This small molecule binds to this protein.
Small molecule (SMILES): CCCCC[C@H](CC(=O)NO)C(=O)N[C@H](C(=O)N1CCC[C@H]1CO)C(C)C

Binding-site contacts:
Ligand atom O2 contacts residue GLU277 of chain 1.C at 2.6 Å (salt-bridge).
Ligand atom O27 contacts residue ARG198 of chain 1.C at 3.1 Å (salt-bridge).
Ligand atom O20 contacts residue VAL467 of chain 1.C at 3.0 Å (h-bond).
Ligand atom N1 contacts residue GLU277 of chain 1.C at 2.9 Å (salt-bridge).
Ligand atom C8 contacts residue TRP270 of chain 1.C at 3.8 Å (hydrophobic).
Ligand atom O4 contacts residue ZN1 of chain 1.L at 2.0 Å.
Ligand atom C26 contacts residue VAL465 of chain 1.C at 3.3 Å (hydrophobic).
Ligand atom O4 contacts residue HIS281 of chain 1.C at 3.8 Å.
Ligand atom O2 contacts residue ZN1 of chain 1.L at 2.5 Å.
Ligand atom C6 contacts residue VAL467 of chain 1.C at 3.3 Å (hydrophobic).
Ligand atom C10 contacts residue TRP270 of chain 1.C at 3.8 Å (hydrophobic).
Ligand atom C5 contacts residue GLY408 of chain 1.C at 3.5 Å.
Ligand atom O20 contacts residue VAL465 of chain 1.C at 3.8 Å.
Ligand atom C7 contacts residue GLU277 of chain 1.C at 3.2 Å.
Ligand atom O2 contacts residue HIS281 of chain 1.C at 3.0 Å (h-bond).
Ligand atom C10 contacts residue VAL467 of chain 1.C at 3.5 Å (hydrophobic).
Ligand atom N1 contacts residue GLY408 of chain 1.C at 3.2 Å (h-bond).
Ligand atom O4 contacts residue GLY469 of chain 1.C at 3.0 Å (h-bond).
Ligand atom N14 contacts residue VAL467 of chain 1.C at 2.9 Å (h-bond).
Ligand atom C22 contacts residue VAL465 of chain 1.C at 3.6 Å (hydrophobic).
Ligand atom C22 contacts residue TRP270 of chain 1.C at 3.6 Å (hydrophobic).
Ligand atom C25 contacts residue TRP270 of chain 1.C at 3.6 Å (hydrophobic).
Ligand atom C8 contacts residue VAL273 of chain 1.C at 3.8 Å (hydrophobic).
Ligand atom O4 contacts residue HIS276 of chain 1.C at 3.5 Å (h-bond).
Ligand atom N21 contacts residue TRP270 of chain 1.C at 3.6 Å.
Ligand atom O20 contacts residue TRP270 of chain 1.C at 3.7 Å.
Ligand atom O27 contacts residue VAL465 of chain 1.C at 2.7 Å (h-bond).
Ligand atom C12 contacts residue VAL467 of chain 1.C at 3.5 Å (hydrophobic).
Ligand atom C11 contacts residue VAL477 of chain 1.C at 3.5 Å (hydrophobic).
Ligand atom O13 contacts residue GLY408 of chain 1.C at 3.2 Å (h-bond).
Ligand atom O2 contacts residue HIS276 of chain 1.C at 3.4 Å (h-bond).
Ligand atom O20 contacts residue GLY466 of chain 1.C at 3.7 Å.
Ligand atom C3 contacts residue GLY408 of chain 1.C at 3.8 Å.
Ligand atom C3 contacts residue ZN1 of chain 1.L at 2.8 Å.
Ligand atom O4 contacts residue CYS468 of chain 1.C at 3.3 Å.
Ligand atom C11 contacts residue GLY466 of chain 1.C at 3.7 Å.
Ligand atom C9 contacts residue TRP270 of chain 1.C at 3.6 Å (hydrophobic).
Ligand atom N1 contacts residue ZN1 of chain 1.L at 3.0 Å.
Ligand atom C26 contacts residue ARG198 of chain 1.C at 3.2 Å.
Ligand atom O13 contacts residue GLY407 of chain 1.C at 3.1 Å.

Sequence of chain 1.C:
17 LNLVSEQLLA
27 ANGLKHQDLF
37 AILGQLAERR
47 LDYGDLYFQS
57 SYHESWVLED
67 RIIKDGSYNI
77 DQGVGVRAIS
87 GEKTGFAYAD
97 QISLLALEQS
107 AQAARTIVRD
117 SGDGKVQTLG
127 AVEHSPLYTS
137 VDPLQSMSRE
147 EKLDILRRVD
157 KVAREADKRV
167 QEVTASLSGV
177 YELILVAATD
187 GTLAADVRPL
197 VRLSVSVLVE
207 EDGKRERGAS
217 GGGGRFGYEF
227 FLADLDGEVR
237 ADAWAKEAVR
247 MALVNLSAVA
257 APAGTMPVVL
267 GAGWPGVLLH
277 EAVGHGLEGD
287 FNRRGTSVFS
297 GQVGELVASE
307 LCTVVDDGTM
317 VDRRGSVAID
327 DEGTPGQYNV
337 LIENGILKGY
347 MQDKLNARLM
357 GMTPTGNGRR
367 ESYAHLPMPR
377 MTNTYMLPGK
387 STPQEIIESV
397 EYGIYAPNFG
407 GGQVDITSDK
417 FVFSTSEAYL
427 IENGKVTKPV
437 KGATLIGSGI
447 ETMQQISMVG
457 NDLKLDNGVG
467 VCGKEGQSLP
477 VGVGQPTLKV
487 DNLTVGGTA